The small molecule below binds the protein below.
Small molecule (SMILES): CC(=O)N[C@@H]1[C@@H](O)[C@H](O)[C@@H](CO)O[C@H]1O

Sequence of chain 1.D:
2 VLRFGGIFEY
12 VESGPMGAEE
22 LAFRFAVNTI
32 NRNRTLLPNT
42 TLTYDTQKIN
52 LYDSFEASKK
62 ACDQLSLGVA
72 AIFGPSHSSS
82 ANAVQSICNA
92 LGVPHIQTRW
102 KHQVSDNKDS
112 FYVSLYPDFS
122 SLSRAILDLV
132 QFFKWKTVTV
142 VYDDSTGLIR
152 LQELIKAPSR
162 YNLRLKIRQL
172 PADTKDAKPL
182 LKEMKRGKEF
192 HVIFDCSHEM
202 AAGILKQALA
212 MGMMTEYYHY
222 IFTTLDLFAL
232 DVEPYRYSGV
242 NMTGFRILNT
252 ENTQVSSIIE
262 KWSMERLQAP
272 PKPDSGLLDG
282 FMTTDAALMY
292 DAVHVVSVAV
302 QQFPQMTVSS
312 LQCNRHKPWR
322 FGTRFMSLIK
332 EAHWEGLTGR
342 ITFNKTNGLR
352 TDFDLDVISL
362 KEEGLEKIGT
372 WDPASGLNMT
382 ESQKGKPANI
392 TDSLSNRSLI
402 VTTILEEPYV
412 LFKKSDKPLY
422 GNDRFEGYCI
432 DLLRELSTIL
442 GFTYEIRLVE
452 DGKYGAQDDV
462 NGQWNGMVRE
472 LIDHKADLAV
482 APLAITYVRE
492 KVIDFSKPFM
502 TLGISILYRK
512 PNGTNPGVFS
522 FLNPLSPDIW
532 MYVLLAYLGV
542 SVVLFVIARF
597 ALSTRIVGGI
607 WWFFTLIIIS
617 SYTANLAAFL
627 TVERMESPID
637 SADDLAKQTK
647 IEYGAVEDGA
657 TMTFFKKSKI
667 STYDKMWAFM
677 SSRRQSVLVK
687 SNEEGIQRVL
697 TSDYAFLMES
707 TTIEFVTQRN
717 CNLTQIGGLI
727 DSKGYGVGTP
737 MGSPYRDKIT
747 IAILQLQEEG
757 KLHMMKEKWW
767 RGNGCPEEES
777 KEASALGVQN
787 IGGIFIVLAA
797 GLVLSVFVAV

Binding-site contacts:
Ligand atom C3 contacts residue GLN384 of chain 1.D at 3.6 Å.
Ligand atom C5 contacts residue ASN379 of chain 1.D at 3.7 Å.
Ligand atom C4 contacts residue GLN384 of chain 1.D at 4.1 Å.
Ligand atom C1 contacts residue ASN379 of chain 1.D at 1.4 Å.
Ligand atom C3 contacts residue ASN379 of chain 1.D at 3.8 Å.
Ligand atom C8 contacts residue GLN384 of chain 1.D at 3.1 Å.
Ligand atom C5 contacts residue GLN384 of chain 1.D at 3.0 Å.
Ligand atom N2 contacts residue ASN379 of chain 1.D at 2.9 Å (h-bond).
Ligand atom C4 contacts residue ASN379 of chain 1.D at 4.2 Å.
Ligand atom O5 contacts residue THR381 of chain 1.D at 4.2 Å.
Ligand atom O7 contacts residue ASN379 of chain 1.D at 2.8 Å.
Ligand atom C8 contacts residue ASN379 of chain 1.D at 4.3 Å.
Ligand atom O5 contacts residue ASN379 of chain 1.D at 2.4 Å (h-bond).
Ligand atom O7 contacts residue GLN384 of chain 1.D at 4.0 Å.
Ligand atom C7 contacts residue ASN379 of chain 1.D at 3.1 Å.
Ligand atom O5 contacts residue GLN384 of chain 1.D at 2.9 Å (h-bond).
Ligand atom C2 contacts residue ASN379 of chain 1.D at 2.5 Å.
Ligand atom C6 contacts residue GLN384 of chain 1.D at 3.8 Å.
Ligand atom C7 contacts residue GLN384 of chain 1.D at 3.5 Å.
Ligand atom N2 contacts residue GLN384 of chain 1.D at 4.1 Å.
Ligand atom C2 contacts residue GLN384 of chain 1.D at 3.8 Å.
Ligand atom C1 contacts residue GLN384 of chain 1.D at 3.1 Å.